Binding-site contacts:
Ligand atom S4 contacts residue ASP174 of chain 1.A at 3.6 Å (salt-bridge).
Ligand atom N10 contacts residue GLU77 of chain 1.A at 2.9 Å (salt-bridge).
Ligand atom S4 contacts residue LEU81 of chain 1.A at 3.8 Å.
Ligand atom C22 contacts residue ILE90 of chain 1.A at 3.6 Å (hydrophobic).
Ligand atom C26 contacts residue LYS59 of chain 1.A at 3.8 Å.
Ligand atom C2 contacts residue ASP174 of chain 1.A at 3.9 Å.
Ligand atom O16 contacts residue ASP174 of chain 1.A at 3.0 Å (salt-bridge).
Ligand atom C7 contacts residue ILE172 of chain 1.A at 3.8 Å (hydrophobic).
Ligand atom S4 contacts residue ILE90 of chain 1.A at 3.6 Å.
Ligand atom C27 contacts residue LEU110 of chain 1.A at 3.7 Å (hydrophobic).
Ligand atom O12 contacts residue GLU77 of chain 1.A at 3.6 Å.
Ligand atom C7 contacts residue HIS154 of chain 1.A at 3.5 Å.
Ligand atom C3 contacts residue ASP174 of chain 1.A at 3.9 Å.
Ligand atom C23 contacts residue GLU77 of chain 1.A at 3.8 Å.
Ligand atom O12 contacts residue LEU80 of chain 1.A at 3.6 Å.
Ligand atom N15 contacts residue ASP174 of chain 1.A at 3.7 Å.
Ligand atom O33 contacts residue LYS59 of chain 1.A at 3.5 Å (salt-bridge).
Ligand atom C9 contacts residue MET84 of chain 1.A at 3.8 Å (hydrophobic).
Ligand atom C18 contacts residue ASP174 of chain 1.A at 3.4 Å.
Ligand atom O16 contacts residue LEU173 of chain 1.A at 3.6 Å.
Ligand atom C29 contacts residue GLY176 of chain 1.A at 3.6 Å.
Ligand atom C28 contacts residue LEU81 of chain 1.A at 3.8 Å (hydrophobic).
Ligand atom C14 contacts residue GLU77 of chain 1.A at 3.2 Å.
Ligand atom C23 contacts residue ASP174 of chain 1.A at 3.1 Å.
Ligand atom C26 contacts residue THR112 of chain 1.A at 3.5 Å.
Ligand atom C25 contacts residue THR112 of chain 1.A at 3.6 Å.
Ligand atom N10 contacts residue ASP174 of chain 1.A at 3.6 Å (salt-bridge).
Ligand atom C19 contacts residue PHE175 of chain 1.A at 3.8 Å (hydrophobic).
Ligand atom C9 contacts residue VAL89 of chain 1.A at 3.9 Å (hydrophobic).
Ligand atom O16 contacts residue ILE90 of chain 1.A at 3.6 Å.
Ligand atom C28 contacts residue ILE90 of chain 1.A at 3.7 Å (hydrophobic).
Ligand atom N15 contacts residue GLU77 of chain 1.A at 2.8 Å (salt-bridge).
Ligand atom C17 contacts residue ILE90 of chain 1.A at 3.8 Å (hydrophobic).
Ligand atom C26 contacts residue ALA57 of chain 1.A at 3.5 Å (hydrophobic).
Ligand atom O32 contacts residue GLY176 of chain 1.A at 3.2 Å.
Ligand atom C26 contacts residue LEU110 of chain 1.A at 3.6 Å (hydrophobic).
Ligand atom C25 contacts residue ALA57 of chain 1.A at 3.9 Å (hydrophobic).
Ligand atom C3 contacts residue LEU81 of chain 1.A at 3.8 Å (hydrophobic).
Ligand atom C14 contacts residue ASP174 of chain 1.A at 3.2 Å.
Ligand atom C29 contacts residue ASP174 of chain 1.A at 3.5 Å.

Sequence of chain 1.A:
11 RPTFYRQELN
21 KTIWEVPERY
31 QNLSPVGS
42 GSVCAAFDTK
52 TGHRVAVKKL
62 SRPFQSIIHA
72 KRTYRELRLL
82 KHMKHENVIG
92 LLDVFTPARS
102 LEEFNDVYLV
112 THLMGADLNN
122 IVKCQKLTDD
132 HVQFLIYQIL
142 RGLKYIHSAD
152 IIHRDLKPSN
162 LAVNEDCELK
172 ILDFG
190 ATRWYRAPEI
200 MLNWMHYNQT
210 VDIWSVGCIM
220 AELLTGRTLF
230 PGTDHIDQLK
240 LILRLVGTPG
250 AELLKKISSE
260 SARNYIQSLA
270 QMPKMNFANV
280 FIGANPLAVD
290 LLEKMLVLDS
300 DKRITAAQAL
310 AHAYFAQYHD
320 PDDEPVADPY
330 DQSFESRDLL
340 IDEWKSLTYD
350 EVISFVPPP

The small molecule below binds the protein below.
Small molecule (SMILES): CC(C)(C)c1cc(C(=O)N2CCS(=O)(=O)CC2)c(NC(=O)Nc2cccc3ccccc23)s1